Binding-site contacts:
Ligand atom O contacts residue ARG103 of chain 1.A at 2.8 Å (salt-bridge).
Ligand atom O1P contacts residue THR77 of chain 1.A at 3.5 Å (h-bond).
Ligand atom O2P contacts residue LEU22 of chain 1.A at 3.3 Å (h-bond).
Ligand atom P contacts residue ASN21 of chain 1.A at 3.1 Å.
Ligand atom CA contacts residue ASP23 of chain 1.A at 3.8 Å.
Ligand atom O1P contacts residue ASN21 of chain 1.A at 2.6 Å (h-bond).
Ligand atom P contacts residue MG1 of chain 1.E at 3.5 Å.
Ligand atom CA contacts residue LEU80 of chain 1.A at 3.6 Å (hydrophobic).
Ligand atom N contacts residue ASP23 of chain 1.A at 3.1 Å (salt-bridge).
Ligand atom CA contacts residue SER79 of chain 1.A at 3.6 Å.
Ligand atom O1P contacts residue ALA78 of chain 1.A at 2.9 Å (h-bond).
Ligand atom O contacts residue SER79 of chain 1.A at 3.1 Å.
Ligand atom OG contacts residue THR77 of chain 1.A at 3.2 Å (h-bond).
Ligand atom O contacts residue LEU80 of chain 1.A at 2.6 Å (h-bond).
Ligand atom O3P contacts residue ASP23 of chain 1.A at 3.3 Å (salt-bridge).
Ligand atom OG contacts residue ALA78 of chain 1.A at 3.5 Å (h-bond).
Ligand atom O3P contacts residue MG1 of chain 1.E at 2.2 Å.
Ligand atom C contacts residue SER79 of chain 1.A at 3.5 Å.
Ligand atom O3P contacts residue ASN21 of chain 1.A at 3.1 Å (h-bond).
Ligand atom CD contacts residue PHE31 of chain 1.A at 3.8 Å (hydrophobic).
Ligand atom CD contacts residue ARG103 of chain 1.A at 3.7 Å.
Ligand atom O contacts residue ARG103 of chain 1.A at 3.9 Å.
Ligand atom CB contacts residue ASP23 of chain 1.A at 3.6 Å.
Ligand atom C contacts residue ARG103 of chain 1.A at 3.8 Å.
Ligand atom CG contacts residue TYR113 of chain 1.A at 3.7 Å (hydrophobic).
Ligand atom O1P contacts residue LYS115 of chain 1.A at 3.0 Å (salt-bridge).
Ligand atom O2P contacts residue ASP23 of chain 1.A at 2.9 Å (salt-bridge).
Ligand atom CB contacts residue ASP23 of chain 1.A at 3.7 Å.
Ligand atom O2P contacts residue ASN21 of chain 1.A at 2.9 Å (h-bond).
Ligand atom OG contacts residue SER79 of chain 1.A at 3.4 Å (h-bond).
Ligand atom C contacts residue LEU80 of chain 1.A at 3.8 Å (hydrophobic).
Ligand atom OG contacts residue ASP23 of chain 1.A at 3.5 Å (salt-bridge).
Ligand atom P contacts residue THR77 of chain 1.A at 3.2 Å.
Ligand atom P contacts residue ALA78 of chain 1.A at 3.6 Å.
Ligand atom O contacts residue SER79 of chain 1.A at 3.8 Å.
Ligand atom CD contacts residue ALA78 of chain 1.A at 3.7 Å (hydrophobic).
Ligand atom O contacts residue ARG103 of chain 1.A at 2.7 Å (salt-bridge).
Ligand atom CG contacts residue PHE31 of chain 1.A at 3.6 Å (hydrophobic).
Ligand atom O2P contacts residue THR77 of chain 1.A at 2.5 Å (h-bond).
Ligand atom N contacts residue SER79 of chain 1.A at 3.5 Å.

The small molecule below binds the protein below.
Small molecule (SMILES): C[C@@H](O)[C@H](NC(=O)[C@@H]1CCCN1C(=O)[C@@H](N)CO)C(=O)N[C@@H](COP(=O)(O)O)C(=O)N1CCC[C@H]1C=O

Sequence of chain 1.A:
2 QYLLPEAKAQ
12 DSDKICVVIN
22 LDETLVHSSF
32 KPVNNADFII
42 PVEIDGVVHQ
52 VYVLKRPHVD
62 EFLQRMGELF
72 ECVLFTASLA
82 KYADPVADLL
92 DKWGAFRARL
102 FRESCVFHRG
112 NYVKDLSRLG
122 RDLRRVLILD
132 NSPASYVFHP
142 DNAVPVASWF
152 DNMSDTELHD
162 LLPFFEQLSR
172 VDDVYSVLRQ